Sequence of chain 1.D:
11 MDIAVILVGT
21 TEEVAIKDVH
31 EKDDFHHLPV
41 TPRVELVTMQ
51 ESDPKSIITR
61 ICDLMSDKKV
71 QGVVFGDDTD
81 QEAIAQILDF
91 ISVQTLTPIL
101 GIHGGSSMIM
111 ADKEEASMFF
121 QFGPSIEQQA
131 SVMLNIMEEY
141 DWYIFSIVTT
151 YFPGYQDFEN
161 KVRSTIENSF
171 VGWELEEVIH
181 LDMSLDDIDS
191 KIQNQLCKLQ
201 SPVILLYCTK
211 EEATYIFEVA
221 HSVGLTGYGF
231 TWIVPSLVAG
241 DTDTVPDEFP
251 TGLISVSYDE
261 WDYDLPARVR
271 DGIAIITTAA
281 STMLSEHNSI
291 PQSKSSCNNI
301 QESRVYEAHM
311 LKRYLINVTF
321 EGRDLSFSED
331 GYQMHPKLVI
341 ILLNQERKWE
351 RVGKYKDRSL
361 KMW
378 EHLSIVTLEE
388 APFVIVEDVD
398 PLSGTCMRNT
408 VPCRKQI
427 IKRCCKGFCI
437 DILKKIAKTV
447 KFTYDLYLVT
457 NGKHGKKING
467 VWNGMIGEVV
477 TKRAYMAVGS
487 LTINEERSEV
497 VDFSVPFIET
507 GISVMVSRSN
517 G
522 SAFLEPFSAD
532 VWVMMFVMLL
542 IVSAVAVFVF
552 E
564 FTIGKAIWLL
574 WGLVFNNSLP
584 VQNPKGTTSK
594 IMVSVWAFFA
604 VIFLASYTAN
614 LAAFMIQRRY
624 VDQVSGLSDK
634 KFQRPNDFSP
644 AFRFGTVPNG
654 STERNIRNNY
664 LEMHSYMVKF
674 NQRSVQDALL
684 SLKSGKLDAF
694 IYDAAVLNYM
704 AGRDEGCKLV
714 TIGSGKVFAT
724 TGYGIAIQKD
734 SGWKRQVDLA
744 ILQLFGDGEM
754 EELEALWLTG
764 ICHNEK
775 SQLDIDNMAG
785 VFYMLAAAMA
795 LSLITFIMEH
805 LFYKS

The protein below binds the small molecule below.
Small molecule (SMILES): NC1(C(=O)O)CC(C(=O)O)C1

Binding-site contacts:
Ligand atom C02 contacts residue SER654 of chain 1.D at 3.8 Å.
Ligand atom N01 contacts residue SER486 of chain 1.D at 3.0 Å (h-bond).
Ligand atom C03 contacts residue SER654 of chain 1.D at 3.5 Å.
Ligand atom C07 contacts residue THR488 of chain 1.D at 4.4 Å.
Ligand atom C03 contacts residue LEU487 of chain 1.D at 4.3 Å (hydrophobic).
Ligand atom C02 contacts residue THR488 of chain 1.D at 3.2 Å.
Ligand atom O05 contacts residue HIS460 of chain 1.D at 4.2 Å.
Ligand atom O10 contacts residue THR655 of chain 1.D at 3.1 Å (h-bond).
Ligand atom O04 contacts residue HIS460 of chain 1.D at 3.3 Å.
Ligand atom C11 contacts residue THR488 of chain 1.D at 3.2 Å.
Ligand atom C06 contacts residue HIS460 of chain 1.D at 3.1 Å.
Ligand atom C08 contacts residue GLY653 of chain 1.D at 4.5 Å.
Ligand atom O05 contacts residue SER486 of chain 1.D at 4.2 Å.
Ligand atom O04 contacts residue THR488 of chain 1.D at 4.5 Å.
Ligand atom C08 contacts residue THR655 of chain 1.D at 3.9 Å.
Ligand atom N01 contacts residue LEU487 of chain 1.D at 3.8 Å.
Ligand atom N01 contacts residue THR488 of chain 1.D at 2.7 Å (h-bond).
Ligand atom O10 contacts residue TYR695 of chain 1.D at 4.4 Å.
Ligand atom O05 contacts residue THR488 of chain 1.D at 2.5 Å (h-bond).
Ligand atom C11 contacts residue THR655 of chain 1.D at 4.1 Å.
Ligand atom O05 contacts residue SER654 of chain 1.D at 3.9 Å.
Ligand atom C03 contacts residue HIS460 of chain 1.D at 3.8 Å.
Ligand atom O09 contacts residue VAL650 of chain 1.D at 4.0 Å.
Ligand atom C02 contacts residue SER486 of chain 1.D at 4.4 Å.
Ligand atom C03 contacts residue THR488 of chain 1.D at 3.4 Å.
Ligand atom N01 contacts residue HIS460 of chain 1.D at 4.3 Å.
Ligand atom N01 contacts residue ASP696 of chain 1.D at 4.2 Å.
Ligand atom O10 contacts residue ASP696 of chain 1.D at 3.9 Å.
Ligand atom O05 contacts residue LEU487 of chain 1.D at 3.3 Å.
Ligand atom O04 contacts residue SER654 of chain 1.D at 3.4 Å (h-bond).
Ligand atom O04 contacts residue GLY653 of chain 1.D at 4.2 Å.
Ligand atom O09 contacts residue GLY653 of chain 1.D at 3.7 Å.
Ligand atom C11 contacts residue SER654 of chain 1.D at 3.2 Å.
Ligand atom C02 contacts residue HIS460 of chain 1.D at 3.9 Å.